Sequence of chain 30.E:
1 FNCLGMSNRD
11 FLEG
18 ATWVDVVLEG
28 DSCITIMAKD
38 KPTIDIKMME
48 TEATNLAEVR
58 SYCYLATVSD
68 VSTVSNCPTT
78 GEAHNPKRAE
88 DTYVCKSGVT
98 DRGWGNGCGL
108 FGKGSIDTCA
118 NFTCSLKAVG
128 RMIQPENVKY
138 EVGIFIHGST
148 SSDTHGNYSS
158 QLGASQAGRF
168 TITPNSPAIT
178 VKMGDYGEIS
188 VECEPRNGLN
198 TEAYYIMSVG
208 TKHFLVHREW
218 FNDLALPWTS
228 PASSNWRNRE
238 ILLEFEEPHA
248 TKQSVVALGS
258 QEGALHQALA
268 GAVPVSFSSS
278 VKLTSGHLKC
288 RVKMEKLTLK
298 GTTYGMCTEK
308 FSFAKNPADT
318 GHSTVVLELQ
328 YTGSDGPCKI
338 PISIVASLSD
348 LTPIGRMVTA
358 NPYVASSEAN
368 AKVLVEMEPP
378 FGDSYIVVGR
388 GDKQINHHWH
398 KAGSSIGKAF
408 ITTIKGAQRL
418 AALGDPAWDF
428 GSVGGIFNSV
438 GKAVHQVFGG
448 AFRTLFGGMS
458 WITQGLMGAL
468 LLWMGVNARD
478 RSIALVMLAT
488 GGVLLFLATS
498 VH

This small molecule binds to this protein.
Small molecule (SMILES): CC(=O)N[C@@H]1[C@@H](O)[C@H](O)[C@@H](CO)O[C@H]1O

Binding-site contacts:
Ligand atom C7 contacts residue ASN154 of chain 30.E at 3.3 Å.
Ligand atom O7 contacts residue ASN154 of chain 30.E at 3.5 Å (h-bond).
Ligand atom O6 contacts residue SER157 of chain 30.E at 4.2 Å.
Ligand atom C1 contacts residue ASN154 of chain 30.E at 1.4 Å.
Ligand atom N2 contacts residue ASN154 of chain 30.E at 2.8 Å (h-bond).
Ligand atom C2 contacts residue ASN154 of chain 30.E at 2.5 Å.
Ligand atom C1 contacts residue SER157 of chain 30.E at 4.3 Å.
Ligand atom C8 contacts residue ASN154 of chain 30.E at 3.7 Å.
Ligand atom O5 contacts residue SER157 of chain 30.E at 4.0 Å.
Ligand atom C4 contacts residue ASN154 of chain 30.E at 4.2 Å.
Ligand atom O5 contacts residue ASN154 of chain 30.E at 2.4 Å (h-bond).
Ligand atom C5 contacts residue ASN154 of chain 30.E at 3.6 Å.
Ligand atom C1 contacts residue SER156 of chain 30.E at 4.0 Å.
Ligand atom C3 contacts residue ASN154 of chain 30.E at 3.8 Å.